Binding-site contacts:
Ligand atom C8 contacts residue ASN63 of chain 1.D at 3.9 Å.
Ligand atom C1 contacts residue ARG59 of chain 1.D at 3.3 Å.
Ligand atom N1 contacts residue ASN63 of chain 1.D at 3.2 Å (h-bond).
Ligand atom C10 contacts residue LEU125 of chain 1.D at 3.1 Å (hydrophobic).
Ligand atom C9 contacts residue ILE67 of chain 1.D at 4.1 Å (hydrophobic).
Ligand atom C7 contacts residue ASN63 of chain 1.D at 3.9 Å.
Ligand atom C5 contacts residue PHE58 of chain 1.D at 3.1 Å (hydrophobic).
Ligand atom C contacts residue ARG59 of chain 1.D at 3.0 Å.
Ligand atom C12 contacts residue ILE40 of chain 1.D at 4.2 Å (hydrophobic).
Ligand atom C10 contacts residue ILE67 of chain 1.D at 3.8 Å (hydrophobic).
Ligand atom C12 contacts residue ILE66 of chain 1.D at 4.1 Å (hydrophobic).
Ligand atom N contacts residue PHE58 of chain 1.D at 3.5 Å (h-bond).
Ligand atom C7 contacts residue LEU125 of chain 1.D at 4.1 Å (hydrophobic).
Ligand atom C5 contacts residue ILE40 of chain 1.D at 3.7 Å (hydrophobic).
Ligand atom O contacts residue ARG59 of chain 1.D at 3.2 Å (salt-bridge).
Ligand atom N1 contacts residue PHE58 of chain 1.D at 4.2 Å.
Ligand atom C6 contacts residue ILE40 of chain 1.D at 3.6 Å (hydrophobic).
Ligand atom C6 contacts residue THR121 of chain 1.D at 3.4 Å.
Ligand atom C8 contacts residue SER124 of chain 1.D at 4.1 Å.
Ligand atom C9 contacts residue LEU125 of chain 1.D at 3.1 Å (hydrophobic).
Ligand atom C4 contacts residue ASN63 of chain 1.D at 3.3 Å.
Ligand atom C2 contacts residue PHE58 of chain 1.D at 3.7 Å (hydrophobic).
Ligand atom C7 contacts residue ILE40 of chain 1.D at 4.2 Å (hydrophobic).
Ligand atom O contacts residue MET61 of chain 1.D at 3.8 Å.
Ligand atom C13 contacts residue ASN63 of chain 1.D at 2.3 Å.
Ligand atom O contacts residue PHE58 of chain 1.D at 4.2 Å.
Ligand atom C11 contacts residue ILE66 of chain 1.D at 3.9 Å (hydrophobic).
Ligand atom C3 contacts residue PHE58 of chain 1.D at 3.2 Å (hydrophobic).
Ligand atom C contacts residue PHE58 of chain 1.D at 4.1 Å (hydrophobic).
Ligand atom C14 contacts residue ASN63 of chain 1.D at 3.3 Å.
Ligand atom C4 contacts residue PHE58 of chain 1.D at 4.0 Å (hydrophobic).
Ligand atom C1 contacts residue PHE58 of chain 1.D at 3.8 Å (hydrophobic).
Ligand atom C5 contacts residue THR121 of chain 1.D at 4.1 Å.
Ligand atom C8 contacts residue LEU125 of chain 1.D at 3.5 Å (hydrophobic).
Ligand atom C11 contacts residue LEU125 of chain 1.D at 3.7 Å (hydrophobic).
Ligand atom O contacts residue GLN62 of chain 1.D at 4.2 Å.
Ligand atom C12 contacts residue LEU125 of chain 1.D at 4.2 Å (hydrophobic).
Ligand atom C6 contacts residue ASN63 of chain 1.D at 4.2 Å.
Ligand atom C14 contacts residue MET61 of chain 1.D at 3.8 Å (hydrophobic).
Ligand atom C14 contacts residue PHE58 of chain 1.D at 4.0 Å (hydrophobic).

The protein below binds the small molecule below.
Small molecule (SMILES): CC(=O)N1CCN(CCCc2ccccc2)CC1

Sequence of chain 1.D:
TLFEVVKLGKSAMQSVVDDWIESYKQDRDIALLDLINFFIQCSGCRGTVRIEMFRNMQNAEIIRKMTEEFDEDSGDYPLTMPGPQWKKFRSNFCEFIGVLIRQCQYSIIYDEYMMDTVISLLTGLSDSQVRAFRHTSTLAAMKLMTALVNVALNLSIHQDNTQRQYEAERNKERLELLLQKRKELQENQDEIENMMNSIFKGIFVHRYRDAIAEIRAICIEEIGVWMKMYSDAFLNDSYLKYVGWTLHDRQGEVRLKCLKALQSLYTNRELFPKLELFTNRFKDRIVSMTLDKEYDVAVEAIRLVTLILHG